Sequence of chain 1.C:
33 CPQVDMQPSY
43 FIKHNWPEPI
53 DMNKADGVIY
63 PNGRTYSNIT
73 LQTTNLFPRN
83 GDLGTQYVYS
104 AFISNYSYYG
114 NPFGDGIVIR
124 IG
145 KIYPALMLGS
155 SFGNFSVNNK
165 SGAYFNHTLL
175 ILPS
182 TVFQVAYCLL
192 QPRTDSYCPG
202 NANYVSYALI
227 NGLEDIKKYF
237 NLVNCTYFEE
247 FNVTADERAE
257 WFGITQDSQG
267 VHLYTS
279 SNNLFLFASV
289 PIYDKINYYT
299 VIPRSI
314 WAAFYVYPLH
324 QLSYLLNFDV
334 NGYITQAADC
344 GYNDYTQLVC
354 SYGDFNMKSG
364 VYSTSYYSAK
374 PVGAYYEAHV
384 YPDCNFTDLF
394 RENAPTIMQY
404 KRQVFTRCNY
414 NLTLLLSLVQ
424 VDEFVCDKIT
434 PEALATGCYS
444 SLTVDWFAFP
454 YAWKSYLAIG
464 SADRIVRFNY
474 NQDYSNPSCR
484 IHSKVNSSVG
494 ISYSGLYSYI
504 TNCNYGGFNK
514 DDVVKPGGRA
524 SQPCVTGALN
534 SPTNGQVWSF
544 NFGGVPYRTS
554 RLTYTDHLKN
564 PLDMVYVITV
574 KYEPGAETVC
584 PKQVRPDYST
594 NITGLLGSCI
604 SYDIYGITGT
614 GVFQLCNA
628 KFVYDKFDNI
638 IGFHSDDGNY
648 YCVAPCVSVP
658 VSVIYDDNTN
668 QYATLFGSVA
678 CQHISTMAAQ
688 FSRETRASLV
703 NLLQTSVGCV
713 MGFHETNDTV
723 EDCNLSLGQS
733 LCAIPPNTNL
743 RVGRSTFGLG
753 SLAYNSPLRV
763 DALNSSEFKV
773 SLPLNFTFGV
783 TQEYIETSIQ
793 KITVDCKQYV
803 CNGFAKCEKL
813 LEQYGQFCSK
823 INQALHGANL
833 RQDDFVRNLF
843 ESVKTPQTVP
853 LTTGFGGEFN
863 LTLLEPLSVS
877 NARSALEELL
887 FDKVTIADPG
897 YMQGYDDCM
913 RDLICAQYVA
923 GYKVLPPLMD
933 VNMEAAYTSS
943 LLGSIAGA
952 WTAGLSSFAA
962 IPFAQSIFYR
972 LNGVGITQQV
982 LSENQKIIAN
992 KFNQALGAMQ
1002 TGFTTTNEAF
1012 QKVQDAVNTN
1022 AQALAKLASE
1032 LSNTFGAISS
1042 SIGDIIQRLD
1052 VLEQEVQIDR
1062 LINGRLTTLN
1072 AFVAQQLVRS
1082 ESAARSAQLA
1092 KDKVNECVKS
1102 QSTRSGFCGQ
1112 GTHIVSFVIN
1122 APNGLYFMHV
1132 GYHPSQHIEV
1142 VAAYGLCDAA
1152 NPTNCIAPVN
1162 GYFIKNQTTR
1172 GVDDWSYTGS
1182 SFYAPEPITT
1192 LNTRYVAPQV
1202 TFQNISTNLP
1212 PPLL

Binding-site contacts:
Ligand atom C5 contacts residue ASN414 of chain 1.C at 3.7 Å.
Ligand atom C7 contacts residue LYS585 of chain 1.C at 4.3 Å.
Ligand atom C7 contacts residue ASN414 of chain 1.C at 3.7 Å.
Ligand atom O5 contacts residue ASN414 of chain 1.C at 2.4 Å (h-bond).
Ligand atom O5 contacts residue LEU417 of chain 1.C at 4.1 Å.
Ligand atom C4 contacts residue ASN414 of chain 1.C at 4.3 Å.
Ligand atom C6 contacts residue LEU417 of chain 1.C at 4.2 Å (hydrophobic).
Ligand atom C3 contacts residue ASN414 of chain 1.C at 3.9 Å.
Ligand atom C8 contacts residue SER420 of chain 1.C at 4.1 Å.
Ligand atom C6 contacts residue SER420 of chain 1.C at 4.3 Å.
Ligand atom O5 contacts residue THR416 of chain 1.C at 4.5 Å.
Ligand atom O6 contacts residue LEU417 of chain 1.C at 3.4 Å.
Ligand atom N2 contacts residue GLN586 of chain 1.C at 4.4 Å.
Ligand atom C8 contacts residue GLN586 of chain 1.C at 3.7 Å.
Ligand atom C1 contacts residue ASN414 of chain 1.C at 1.5 Å.
Ligand atom O7 contacts residue LYS585 of chain 1.C at 3.8 Å.
Ligand atom N2 contacts residue ASN414 of chain 1.C at 3.0 Å (h-bond).
Ligand atom C8 contacts residue LYS585 of chain 1.C at 3.7 Å.
Ligand atom O7 contacts residue ASN414 of chain 1.C at 4.0 Å.
Ligand atom C6 contacts residue THR416 of chain 1.C at 4.5 Å.
Ligand atom C8 contacts residue THR416 of chain 1.C at 4.4 Å.
Ligand atom C5 contacts residue THR416 of chain 1.C at 4.2 Å.
Ligand atom C2 contacts residue ASN414 of chain 1.C at 2.5 Å.
Ligand atom O6 contacts residue SER420 of chain 1.C at 3.1 Å (h-bond).
Ligand atom O6 contacts residue THR416 of chain 1.C at 3.5 Å (h-bond).

The protein below binds the small molecule below.
Small molecule (SMILES): CC(=O)N[C@H]1[C@H](O[C@H]2[C@H](O)[C@@H](NC(C)=O)CO[C@@H]2CO)O[C@H](CO)[C@@H](O)[C@@H]1O